Sequence of chain 1.H:
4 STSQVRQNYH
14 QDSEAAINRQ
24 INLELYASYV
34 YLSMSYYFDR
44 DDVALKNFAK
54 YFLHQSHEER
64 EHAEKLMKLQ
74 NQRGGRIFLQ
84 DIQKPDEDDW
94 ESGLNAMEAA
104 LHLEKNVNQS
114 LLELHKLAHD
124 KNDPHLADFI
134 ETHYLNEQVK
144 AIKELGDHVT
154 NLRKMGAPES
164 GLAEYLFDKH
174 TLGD

Sequence of chain 1.I:
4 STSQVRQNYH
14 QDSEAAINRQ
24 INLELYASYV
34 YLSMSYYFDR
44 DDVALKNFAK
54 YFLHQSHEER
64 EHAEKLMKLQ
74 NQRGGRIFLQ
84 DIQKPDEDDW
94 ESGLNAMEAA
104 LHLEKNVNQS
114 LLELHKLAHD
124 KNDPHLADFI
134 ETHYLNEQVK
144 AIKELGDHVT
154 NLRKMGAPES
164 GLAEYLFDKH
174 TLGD

A protein and the small-molecule ligand that binds it are described below.
Small molecule (SMILES): O=C(NO)c1cccc(C(=O)NO)c1

Sequence of chain 1.G:
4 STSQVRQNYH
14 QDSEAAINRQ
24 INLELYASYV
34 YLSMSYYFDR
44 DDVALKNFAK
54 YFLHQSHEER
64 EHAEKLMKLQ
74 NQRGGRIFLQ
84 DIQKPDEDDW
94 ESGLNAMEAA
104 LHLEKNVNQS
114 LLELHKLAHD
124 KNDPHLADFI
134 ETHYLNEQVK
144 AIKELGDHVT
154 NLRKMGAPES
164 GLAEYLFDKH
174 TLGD

Binding-site contacts:
Ligand atom C05 contacts residue HIS122 of chain 1.I at 3.6 Å.
Ligand atom C05 contacts residue ASP123 of chain 1.I at 3.8 Å.
Ligand atom O04 contacts residue HIS122 of chain 1.H at 4.2 Å.
Ligand atom C02 contacts residue NI1 of chain 1.MB at 2.8 Å.
Ligand atom C08 contacts residue LYS119 of chain 1.I at 4.4 Å.
Ligand atom O01 contacts residue NI1 of chain 1.MB at 2.0 Å (h-bond).
Ligand atom O01 contacts residue HIS122 of chain 1.H at 3.6 Å.
Ligand atom C02 contacts residue HIS122 of chain 1.G at 4.1 Å.
Ligand atom O04 contacts residue HIS122 of chain 1.I at 2.7 Å (h-bond).
Ligand atom O04 contacts residue HIS122 of chain 1.G at 2.0 Å.
Ligand atom O04 contacts residue NI1 of chain 1.MB at 2.1 Å (h-bond).
Ligand atom N03 contacts residue HIS122 of chain 1.G at 3.3 Å.
Ligand atom N03 contacts residue HIS122 of chain 1.I at 3.1 Å.
Ligand atom C07 contacts residue ASP123 of chain 1.I at 2.9 Å.
Ligand atom O01 contacts residue HIS122 of chain 1.I at 2.4 Å.
Ligand atom O01 contacts residue HIS122 of chain 1.G at 3.8 Å.
Ligand atom C14 contacts residue ASP123 of chain 1.I at 4.3 Å.
Ligand atom C05 contacts residue NI1 of chain 1.MB at 4.2 Å.
Ligand atom C09 contacts residue ASP123 of chain 1.I at 4.2 Å.
Ligand atom C02 contacts residue HIS122 of chain 1.I at 2.7 Å.
Ligand atom C06 contacts residue HIS122 of chain 1.I at 3.6 Å.
Ligand atom C07 contacts residue LYS119 of chain 1.I at 3.1 Å.
Ligand atom C06 contacts residue LYS119 of chain 1.I at 3.0 Å.
Ligand atom N03 contacts residue NI1 of chain 1.MB at 2.9 Å (h-bond).
Ligand atom C08 contacts residue ASP123 of chain 1.I at 3.5 Å.
Ligand atom C05 contacts residue LYS119 of chain 1.I at 4.2 Å.
Ligand atom C06 contacts residue ASP123 of chain 1.I at 3.0 Å.